A protein and the small-molecule ligand that binds it are described below.
Small molecule (SMILES): CCOc1cc(N2CCCNCC2)cnc1Br

Sequence of chain 1.S:
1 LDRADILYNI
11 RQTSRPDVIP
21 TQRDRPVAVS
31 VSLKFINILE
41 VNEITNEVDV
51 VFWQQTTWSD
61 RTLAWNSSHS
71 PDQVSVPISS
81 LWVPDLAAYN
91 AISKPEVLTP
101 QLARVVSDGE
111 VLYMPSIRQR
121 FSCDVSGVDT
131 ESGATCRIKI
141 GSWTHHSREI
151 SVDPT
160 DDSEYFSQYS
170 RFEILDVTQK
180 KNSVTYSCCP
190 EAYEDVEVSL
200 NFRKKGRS

Binding-site contacts:
Ligand atom N3 contacts residue THR144 of chain 1.S at 3.8 Å.
Ligand atom O1 contacts residue ARG104 of chain 1.T at 3.8 Å.
Ligand atom C12 contacts residue ARG104 of chain 1.T at 3.6 Å.
Ligand atom C7 contacts residue TRP143 of chain 1.S at 3.5 Å (hydrophobic).
Ligand atom C8 contacts residue TRP143 of chain 1.S at 3.3 Å (hydrophobic).
Ligand atom BR1 contacts residue LEU112 of chain 1.T at 3.2 Å.
Ligand atom BR1 contacts residue LEU102 of chain 1.T at 4.0 Å.
Ligand atom O1 contacts residue LEU112 of chain 1.T at 3.3 Å.
Ligand atom C7 contacts residue MET114 of chain 1.T at 3.5 Å (hydrophobic).
Ligand atom C2 contacts residue TRP53 of chain 1.T at 3.6 Å (hydrophobic).
Ligand atom C4 contacts residue TRP143 of chain 1.S at 3.6 Å (hydrophobic).
Ligand atom C10 contacts residue LEU112 of chain 1.T at 3.6 Å (hydrophobic).
Ligand atom C3 contacts residue TYR185 of chain 1.S at 3.7 Å (hydrophobic).
Ligand atom BR1 contacts residue THR144 of chain 1.S at 4.0 Å.
Ligand atom C2 contacts residue TRP143 of chain 1.S at 3.6 Å (hydrophobic).
Ligand atom N1 contacts residue SER142 of chain 1.S at 4.0 Å.
Ligand atom C9 contacts residue TRP143 of chain 1.S at 3.7 Å (hydrophobic).
Ligand atom C1 contacts residue TRP143 of chain 1.S at 3.4 Å (hydrophobic).
Ligand atom C11 contacts residue CYS188 of chain 1.S at 3.6 Å (hydrophobic).
Ligand atom C4 contacts residue TYR192 of chain 1.S at 3.7 Å (hydrophobic).
Ligand atom C3 contacts residue TYR89 of chain 1.S at 3.2 Å (hydrophobic).
Ligand atom C8 contacts residue MET114 of chain 1.T at 3.2 Å (hydrophobic).
Ligand atom N3 contacts residue MET114 of chain 1.T at 3.5 Å.
Ligand atom C3 contacts residue TYR192 of chain 1.S at 3.6 Å (hydrophobic).
Ligand atom N1 contacts residue TYR89 of chain 1.S at 2.7 Å (h-bond).
Ligand atom N2 contacts residue TRP143 of chain 1.S at 3.5 Å (h-bond).
Ligand atom N3 contacts residue TRP143 of chain 1.S at 4.0 Å.
Ligand atom N2 contacts residue MET114 of chain 1.T at 3.3 Å.
Ligand atom C5 contacts residue MET114 of chain 1.T at 3.7 Å (hydrophobic).
Ligand atom C11 contacts residue LEU112 of chain 1.T at 3.6 Å (hydrophobic).
Ligand atom C6 contacts residue LEU112 of chain 1.T at 3.9 Å (hydrophobic).
Ligand atom C11 contacts residue TYR192 of chain 1.S at 3.1 Å (hydrophobic).
Ligand atom BR1 contacts residue ARG104 of chain 1.T at 3.5 Å.
Ligand atom C5 contacts residue CYS187 of chain 1.S at 3.7 Å (hydrophobic).
Ligand atom C2 contacts residue TYR89 of chain 1.S at 3.5 Å (hydrophobic).
Ligand atom C9 contacts residue MET114 of chain 1.T at 3.7 Å (hydrophobic).
Ligand atom N1 contacts residue TRP143 of chain 1.S at 3.0 Å (h-bond).
Ligand atom C3 contacts residue TRP143 of chain 1.S at 3.6 Å (hydrophobic).
Ligand atom C12 contacts residue TYR192 of chain 1.S at 3.1 Å (hydrophobic).
Ligand atom C6 contacts residue THR144 of chain 1.S at 3.8 Å.

Sequence of chain 1.T:
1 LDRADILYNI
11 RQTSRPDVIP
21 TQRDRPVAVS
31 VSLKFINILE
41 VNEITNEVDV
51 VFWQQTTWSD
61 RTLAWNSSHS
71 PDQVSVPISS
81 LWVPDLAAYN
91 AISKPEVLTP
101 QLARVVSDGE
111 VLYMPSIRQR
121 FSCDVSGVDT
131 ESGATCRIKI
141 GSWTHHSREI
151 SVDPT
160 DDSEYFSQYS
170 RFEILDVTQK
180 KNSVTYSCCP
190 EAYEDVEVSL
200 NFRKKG